This protein binds this small molecule.
Small molecule (SMILES): CC(C)=CCOc1cccc2c1-c1c(c3c(n1C(C)C)CCCC3=O)C2=O

Binding-site contacts:
Ligand atom C21 contacts residue ASN118 of chain 1.B at 3.9 Å.
Ligand atom C19 contacts residue MET163 of chain 1.B at 3.8 Å (hydrophobic).
Ligand atom C9 contacts residue ILE174 of chain 1.B at 4.0 Å (hydrophobic).
Ligand atom C8 contacts residue ILE174 of chain 1.B at 3.4 Å (hydrophobic).
Ligand atom C13 contacts residue VAL53 of chain 1.B at 3.9 Å (hydrophobic).
Ligand atom C3 contacts residue VAL66 of chain 1.B at 3.7 Å (hydrophobic).
Ligand atom C10 contacts residue VAL53 of chain 1.B at 3.7 Å (hydrophobic).
Ligand atom O2 contacts residue ASP175 of chain 1.B at 3.8 Å.
Ligand atom O2 contacts residue LYS68 of chain 1.B at 3.0 Å (salt-bridge).
Ligand atom C2 contacts residue GLU114 of chain 1.B at 3.9 Å.
Ligand atom C18 contacts residue VAL53 of chain 1.B at 3.8 Å (hydrophobic).
Ligand atom C2 contacts residue VAL66 of chain 1.B at 3.7 Å (hydrophobic).
Ligand atom C20 contacts residue ASN118 of chain 1.B at 4.0 Å.
Ligand atom O3 contacts residue MET163 of chain 1.B at 3.5 Å (h-bond).
Ligand atom C15 contacts residue LYS68 of chain 1.B at 3.9 Å.
Ligand atom C14 contacts residue ASP175 of chain 1.B at 3.5 Å.
Ligand atom C22 contacts residue ASN118 of chain 1.B at 3.9 Å.
Ligand atom C23 contacts residue ASN118 of chain 1.B at 3.4 Å.
Ligand atom O1 contacts residue PHE113 of chain 1.B at 3.5 Å.
Ligand atom C23 contacts residue VAL116 of chain 1.B at 3.9 Å (hydrophobic).
Ligand atom C2 contacts residue VAL116 of chain 1.B at 3.5 Å (hydrophobic).
Ligand atom C23 contacts residue ASN117 of chain 1.B at 4.0 Å.
Ligand atom C11 contacts residue ILE174 of chain 1.B at 3.5 Å (hydrophobic).
Ligand atom C11 contacts residue VAL53 of chain 1.B at 3.9 Å (hydrophobic).
Ligand atom C1 contacts residue ILE95 of chain 1.B at 3.7 Å (hydrophobic).
Ligand atom C4 contacts residue MET163 of chain 1.B at 3.9 Å (hydrophobic).
Ligand atom C13 contacts residue SER51 of chain 1.B at 3.8 Å.
Ligand atom C12 contacts residue VAL53 of chain 1.B at 4.0 Å (hydrophobic).
Ligand atom C3 contacts residue VAL116 of chain 1.B at 3.6 Å (hydrophobic).
Ligand atom C16 contacts residue VAL116 of chain 1.B at 3.7 Å (hydrophobic).
Ligand atom C10 contacts residue ILE174 of chain 1.B at 3.7 Å (hydrophobic).
Ligand atom C1 contacts residue VAL66 of chain 1.B at 3.9 Å (hydrophobic).
Ligand atom C16 contacts residue MET163 of chain 1.B at 3.9 Å (hydrophobic).
Ligand atom C13 contacts residue GLY48 of chain 1.B at 4.0 Å.
Ligand atom C7 contacts residue VAL53 of chain 1.B at 4.0 Å (hydrophobic).
Ligand atom C6 contacts residue VAL66 of chain 1.B at 4.0 Å (hydrophobic).
Ligand atom C18 contacts residue GLY46 of chain 1.B at 3.9 Å.
Ligand atom C2 contacts residue ILE95 of chain 1.B at 4.0 Å (hydrophobic).
Ligand atom N1 contacts residue ILE174 of chain 1.B at 3.6 Å.
Ligand atom C7 contacts residue ILE174 of chain 1.B at 3.5 Å (hydrophobic).

Sequence of chain 1.B:
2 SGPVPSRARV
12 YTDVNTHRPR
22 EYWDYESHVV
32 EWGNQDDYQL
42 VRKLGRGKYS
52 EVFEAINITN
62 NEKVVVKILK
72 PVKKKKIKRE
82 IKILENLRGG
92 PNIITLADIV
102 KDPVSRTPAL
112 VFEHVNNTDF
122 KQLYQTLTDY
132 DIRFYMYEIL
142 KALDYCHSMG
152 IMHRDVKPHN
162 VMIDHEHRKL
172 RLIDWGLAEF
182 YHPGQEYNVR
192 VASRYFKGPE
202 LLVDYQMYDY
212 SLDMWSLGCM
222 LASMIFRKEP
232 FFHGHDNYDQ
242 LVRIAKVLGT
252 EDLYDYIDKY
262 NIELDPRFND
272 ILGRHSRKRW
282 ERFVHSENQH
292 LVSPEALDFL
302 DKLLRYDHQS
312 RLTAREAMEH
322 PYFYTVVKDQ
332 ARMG